The small molecule below binds the protein below.
Small molecule (SMILES): CC(=O)N[C@@H]1[C@@H](O)[C@H](O)[C@@H](CO)O[C@H]1O

Sequence of chain 22.B:
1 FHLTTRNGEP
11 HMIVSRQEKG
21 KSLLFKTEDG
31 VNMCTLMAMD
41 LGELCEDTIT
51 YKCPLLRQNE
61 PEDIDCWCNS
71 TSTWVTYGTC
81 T

Binding-site contacts:
Ligand atom C5 contacts residue NAG1 of chain 22.R at 4.3 Å.
Ligand atom N2 contacts residue ASN69 of chain 22.B at 4.3 Å.
Ligand atom C2 contacts residue VAL31 of chain 22.B at 4.0 Å (hydrophobic).
Ligand atom C8 contacts residue SER70 of chain 22.B at 3.7 Å.
Ligand atom C1 contacts residue VAL31 of chain 22.B at 4.3 Å (hydrophobic).
Ligand atom C6 contacts residue NAG1 of chain 22.R at 4.3 Å.
Ligand atom C6 contacts residue MET33 of chain 22.B at 3.5 Å (hydrophobic).
Ligand atom O6 contacts residue NAG1 of chain 22.R at 3.0 Å.
Ligand atom C5 contacts residue MET33 of chain 22.B at 3.7 Å (hydrophobic).
Ligand atom C5 contacts residue ASN69 of chain 22.B at 3.7 Å.
Ligand atom C5 contacts residue VAL31 of chain 22.B at 4.2 Å (hydrophobic).
Ligand atom C7 contacts residue ASN69 of chain 22.B at 3.8 Å.
Ligand atom O1 contacts residue MET33 of chain 22.B at 3.9 Å.
Ligand atom C8 contacts residue ASN69 of chain 22.B at 3.4 Å.
Ligand atom C7 contacts residue SER70 of chain 22.B at 4.4 Å.
Ligand atom O1 contacts residue SER70 of chain 22.B at 4.2 Å.
Ligand atom O3 contacts residue VAL31 of chain 22.B at 3.6 Å.
Ligand atom C1 contacts residue ASN69 of chain 22.B at 2.7 Å.
Ligand atom C6 contacts residue LEU24 of chain 22.B at 4.5 Å (hydrophobic).
Ligand atom O4 contacts residue NAG1 of chain 22.R at 3.0 Å.
Ligand atom C4 contacts residue VAL31 of chain 22.B at 3.8 Å (hydrophobic).
Ligand atom O1 contacts residue ASN69 of chain 22.B at 2.1 Å (h-bond).
Ligand atom N2 contacts residue VAL31 of chain 22.B at 4.0 Å.
Ligand atom C3 contacts residue NAG1 of chain 22.R at 3.7 Å.
Ligand atom O4 contacts residue VAL31 of chain 22.B at 3.3 Å.
Ligand atom O5 contacts residue ASN69 of chain 22.B at 2.8 Å (h-bond).
Ligand atom C2 contacts residue ASN69 of chain 22.B at 4.2 Å.
Ligand atom C8 contacts residue ARG57 of chain 22.B at 4.2 Å.
Ligand atom O3 contacts residue NAG1 of chain 22.R at 2.6 Å (h-bond).
Ligand atom O1 contacts residue VAL31 of chain 22.B at 3.4 Å (h-bond).
Ligand atom O5 contacts residue MET33 of chain 22.B at 4.2 Å.
Ligand atom O7 contacts residue ASN69 of chain 22.B at 3.8 Å.
Ligand atom C6 contacts residue ASN69 of chain 22.B at 4.4 Å.
Ligand atom C4 contacts residue NAG1 of chain 22.R at 3.2 Å.
Ligand atom C3 contacts residue VAL31 of chain 22.B at 3.0 Å (hydrophobic).